Sequence of chain 1.C:
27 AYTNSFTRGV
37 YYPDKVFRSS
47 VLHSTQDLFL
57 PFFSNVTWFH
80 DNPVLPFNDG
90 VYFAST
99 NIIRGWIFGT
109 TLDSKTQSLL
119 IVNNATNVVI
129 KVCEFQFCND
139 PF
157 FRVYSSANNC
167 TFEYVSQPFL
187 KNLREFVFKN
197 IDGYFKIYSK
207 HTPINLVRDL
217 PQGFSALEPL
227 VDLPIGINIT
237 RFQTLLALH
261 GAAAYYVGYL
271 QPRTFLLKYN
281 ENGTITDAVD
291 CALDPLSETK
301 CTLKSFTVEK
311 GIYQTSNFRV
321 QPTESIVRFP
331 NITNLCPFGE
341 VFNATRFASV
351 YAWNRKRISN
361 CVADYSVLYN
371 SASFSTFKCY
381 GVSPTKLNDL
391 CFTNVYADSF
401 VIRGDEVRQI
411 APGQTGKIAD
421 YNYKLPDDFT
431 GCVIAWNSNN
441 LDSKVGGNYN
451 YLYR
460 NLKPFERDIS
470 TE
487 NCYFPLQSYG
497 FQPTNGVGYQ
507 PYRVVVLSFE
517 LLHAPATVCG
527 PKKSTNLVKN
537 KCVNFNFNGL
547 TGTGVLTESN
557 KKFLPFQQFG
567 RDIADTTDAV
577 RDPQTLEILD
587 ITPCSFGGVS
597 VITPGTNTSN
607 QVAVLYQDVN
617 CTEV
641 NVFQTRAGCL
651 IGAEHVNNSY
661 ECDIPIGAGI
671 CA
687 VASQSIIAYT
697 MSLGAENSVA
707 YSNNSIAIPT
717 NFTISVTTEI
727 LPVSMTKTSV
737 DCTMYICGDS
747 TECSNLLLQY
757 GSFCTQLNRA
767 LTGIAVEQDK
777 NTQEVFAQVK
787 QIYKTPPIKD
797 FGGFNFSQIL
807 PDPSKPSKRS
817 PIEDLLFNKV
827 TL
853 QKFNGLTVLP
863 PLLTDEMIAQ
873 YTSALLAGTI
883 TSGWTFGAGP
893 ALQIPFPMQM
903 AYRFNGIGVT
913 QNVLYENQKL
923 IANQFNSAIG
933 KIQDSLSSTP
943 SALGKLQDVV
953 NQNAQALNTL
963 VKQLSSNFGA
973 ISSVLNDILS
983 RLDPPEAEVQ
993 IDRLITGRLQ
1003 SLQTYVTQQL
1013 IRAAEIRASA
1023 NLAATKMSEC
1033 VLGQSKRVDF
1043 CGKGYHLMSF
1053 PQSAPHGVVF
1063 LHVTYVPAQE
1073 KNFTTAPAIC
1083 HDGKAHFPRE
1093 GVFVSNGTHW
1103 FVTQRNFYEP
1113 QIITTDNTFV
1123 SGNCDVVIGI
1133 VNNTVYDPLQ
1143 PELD

Binding-site contacts:
Ligand atom C8 contacts residue PHE342 of chain 1.C at 3.7 Å (hydrophobic).
Ligand atom C7 contacts residue PHE338 of chain 1.C at 4.2 Å (hydrophobic).
Ligand atom C8 contacts residue LEU368 of chain 1.C at 3.7 Å (hydrophobic).
Ligand atom C3 contacts residue ASN343 of chain 1.C at 3.9 Å.
Ligand atom N2 contacts residue PHE342 of chain 1.C at 4.4 Å.
Ligand atom C8 contacts residue PHE338 of chain 1.C at 4.0 Å (hydrophobic).
Ligand atom C1 contacts residue ASN343 of chain 1.C at 1.5 Å.
Ligand atom N2 contacts residue ASN343 of chain 1.C at 3.1 Å (h-bond).
Ligand atom C4 contacts residue ASN343 of chain 1.C at 4.3 Å.
Ligand atom C2 contacts residue ASN343 of chain 1.C at 2.6 Å.
Ligand atom C7 contacts residue PHE342 of chain 1.C at 4.4 Å (hydrophobic).
Ligand atom O7 contacts residue GLY339 of chain 1.C at 4.3 Å.
Ligand atom C6 contacts residue ASN343 of chain 1.C at 4.4 Å.
Ligand atom C5 contacts residue ASN343 of chain 1.C at 3.7 Å.
Ligand atom O7 contacts residue PHE338 of chain 1.C at 4.3 Å.
Ligand atom C7 contacts residue ASN343 of chain 1.C at 4.0 Å.
Ligand atom O5 contacts residue ASN343 of chain 1.C at 2.4 Å (h-bond).

This protein binds this small molecule.
Small molecule (SMILES): CC(=O)N[C@@H]1[C@@H](O)[C@H](O)[C@@H](CO)O[C@H]1O